Sequence of chain 1.A:
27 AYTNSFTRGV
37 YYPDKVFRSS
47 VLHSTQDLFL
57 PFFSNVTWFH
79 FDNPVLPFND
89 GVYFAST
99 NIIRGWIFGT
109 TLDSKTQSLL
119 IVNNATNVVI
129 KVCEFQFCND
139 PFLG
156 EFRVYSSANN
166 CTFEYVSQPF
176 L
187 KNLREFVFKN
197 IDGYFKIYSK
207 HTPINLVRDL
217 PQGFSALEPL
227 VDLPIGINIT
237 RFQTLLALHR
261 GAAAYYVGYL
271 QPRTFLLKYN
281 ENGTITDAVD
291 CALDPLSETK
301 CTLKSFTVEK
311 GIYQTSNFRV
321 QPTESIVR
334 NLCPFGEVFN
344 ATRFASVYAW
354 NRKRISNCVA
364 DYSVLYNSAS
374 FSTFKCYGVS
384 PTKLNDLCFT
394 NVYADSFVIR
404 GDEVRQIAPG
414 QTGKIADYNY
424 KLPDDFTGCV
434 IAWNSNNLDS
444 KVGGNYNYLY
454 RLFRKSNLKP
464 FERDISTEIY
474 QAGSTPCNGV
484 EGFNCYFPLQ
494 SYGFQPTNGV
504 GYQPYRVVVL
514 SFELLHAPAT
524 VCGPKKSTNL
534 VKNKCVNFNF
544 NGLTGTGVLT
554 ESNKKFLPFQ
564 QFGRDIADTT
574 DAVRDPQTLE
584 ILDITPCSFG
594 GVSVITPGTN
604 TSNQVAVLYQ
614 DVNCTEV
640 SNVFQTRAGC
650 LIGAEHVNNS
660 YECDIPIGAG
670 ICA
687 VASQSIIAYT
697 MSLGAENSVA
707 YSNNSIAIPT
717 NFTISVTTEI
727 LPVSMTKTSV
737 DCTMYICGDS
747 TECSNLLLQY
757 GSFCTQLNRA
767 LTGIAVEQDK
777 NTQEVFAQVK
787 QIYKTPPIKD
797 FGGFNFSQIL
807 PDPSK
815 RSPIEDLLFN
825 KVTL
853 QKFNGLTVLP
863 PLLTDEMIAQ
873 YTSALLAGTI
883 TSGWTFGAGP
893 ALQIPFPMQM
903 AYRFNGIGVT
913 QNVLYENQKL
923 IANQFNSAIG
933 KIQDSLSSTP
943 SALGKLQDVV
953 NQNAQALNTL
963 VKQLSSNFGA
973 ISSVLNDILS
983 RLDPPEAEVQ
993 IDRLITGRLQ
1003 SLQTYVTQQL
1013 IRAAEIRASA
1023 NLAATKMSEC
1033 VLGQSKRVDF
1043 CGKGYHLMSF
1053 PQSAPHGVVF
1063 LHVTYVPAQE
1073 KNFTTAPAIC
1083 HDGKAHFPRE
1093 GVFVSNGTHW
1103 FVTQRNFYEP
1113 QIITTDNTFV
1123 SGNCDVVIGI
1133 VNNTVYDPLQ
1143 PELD

A small-molecule ligand and the protein it binds are described below.
Small molecule (SMILES): CC(=O)N[C@@H]1[C@@H](O)[C@H](O)[C@@H](CO)O[C@H]1O

Binding-site contacts:
Ligand atom C1 contacts residue ASN801 of chain 1.A at 1.4 Å.
Ligand atom N2 contacts residue ASN801 of chain 1.A at 3.0 Å (h-bond).
Ligand atom O6 contacts residue GLN804 of chain 1.A at 3.0 Å (h-bond).
Ligand atom C2 contacts residue ASN801 of chain 1.A at 2.5 Å.
Ligand atom O5 contacts residue GLN804 of chain 1.A at 4.5 Å.
Ligand atom C5 contacts residue ASN801 of chain 1.A at 3.6 Å.
Ligand atom C3 contacts residue ASN801 of chain 1.A at 3.8 Å.
Ligand atom O7 contacts residue ASN801 of chain 1.A at 4.2 Å.
Ligand atom C4 contacts residue ASN801 of chain 1.A at 4.2 Å.
Ligand atom O6 contacts residue ASN801 of chain 1.A at 4.4 Å.
Ligand atom O5 contacts residue SER803 of chain 1.A at 4.2 Å.
Ligand atom C2 contacts residue SER803 of chain 1.A at 4.5 Å.
Ligand atom C7 contacts residue ASN801 of chain 1.A at 3.8 Å.
Ligand atom C6 contacts residue GLN804 of chain 1.A at 4.1 Å.
Ligand atom O5 contacts residue ASN801 of chain 1.A at 2.3 Å (h-bond).
Ligand atom C1 contacts residue SER803 of chain 1.A at 3.6 Å.
Ligand atom C5 contacts residue SER803 of chain 1.A at 4.2 Å.